Sequence of chain 1.A:
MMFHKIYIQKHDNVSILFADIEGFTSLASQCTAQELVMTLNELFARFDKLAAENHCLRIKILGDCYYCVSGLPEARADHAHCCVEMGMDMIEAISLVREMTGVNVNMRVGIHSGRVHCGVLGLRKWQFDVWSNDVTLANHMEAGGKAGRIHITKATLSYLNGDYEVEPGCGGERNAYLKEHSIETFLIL

This protein binds this small molecule.
Small molecule (SMILES): Nc1ncnc2c1ncn2[C@@H]1O[C@H](CO[P](=O)(S)OP(=O)(O)OP(=O)(O)O)[C@@H](O)[C@H]1O

Sequence of chain 1.B:
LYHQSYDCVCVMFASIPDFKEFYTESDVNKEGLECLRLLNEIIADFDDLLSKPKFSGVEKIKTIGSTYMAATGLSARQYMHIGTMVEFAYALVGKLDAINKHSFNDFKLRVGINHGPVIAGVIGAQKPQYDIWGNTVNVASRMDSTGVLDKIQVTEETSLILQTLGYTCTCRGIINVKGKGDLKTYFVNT

Binding-site contacts:
Ligand atom O2G contacts residue LYS196 of chain 1.B at 3.2 Å (salt-bridge).
Ligand atom N7 contacts residue GLY76 of chain 1.A at 3.6 Å.
Ligand atom N6 contacts residue ASP149 of chain 1.B at 2.9 Å (salt-bridge).
Ligand atom O1B contacts residue THR38 of chain 1.A at 3.3 Å (h-bond).
Ligand atom PA contacts residue MG1 of chain 1.D at 3.5 Å.
Ligand atom O3' contacts residue SER159 of chain 1.B at 3.3 Å (h-bond).
Ligand atom O3A contacts residue THR38 of chain 1.A at 3.6 Å (h-bond).
Ligand atom O2B contacts residue GLY36 of chain 1.A at 3.5 Å (h-bond).
Ligand atom O3B contacts residue MN1 of chain 1.E at 3.5 Å.
Ligand atom O2A contacts residue ARG160 of chain 1.B at 2.7 Å (salt-bridge).
Ligand atom O5' contacts residue ASP77 of chain 1.A at 3.4 Å (salt-bridge).
Ligand atom O3G contacts residue ILE34 of chain 1.A at 3.4 Å (h-bond).
Ligand atom C5' contacts residue PHE37 of chain 1.A at 3.6 Å (hydrophobic).
Ligand atom O3G contacts residue GLY36 of chain 1.A at 2.8 Å (h-bond).
Ligand atom PB contacts residue PHE37 of chain 1.A at 3.5 Å.
Ligand atom C5' contacts residue MG1 of chain 1.D at 3.2 Å.
Ligand atom S1G contacts residue MN1 of chain 1.E at 3.0 Å.
Ligand atom O1B contacts residue GLY36 of chain 1.A at 3.5 Å.
Ligand atom S1G contacts residue MG1 of chain 1.D at 2.7 Å.
Ligand atom O5' contacts residue MG1 of chain 1.D at 2.4 Å.
Ligand atom N1 contacts residue LYS69 of chain 1.B at 3.2 Å (salt-bridge).
Ligand atom PB contacts residue MN1 of chain 1.E at 3.2 Å.
Ligand atom O1A contacts residue ARG121 of chain 1.A at 3.2 Å (salt-bridge).
Ligand atom N7 contacts residue VAL155 of chain 1.B at 3.6 Å.
Ligand atom O2B contacts residue MN1 of chain 1.E at 2.2 Å.
Ligand atom C8 contacts residue ASN156 of chain 1.B at 3.2 Å.
Ligand atom N6 contacts residue ILE150 of chain 1.B at 3.1 Å (h-bond).
Ligand atom PG contacts residue MN1 of chain 1.E at 3.3 Å.
Ligand atom O2B contacts residue ILE34 of chain 1.A at 2.7 Å (h-bond).
Ligand atom O4' contacts residue ASN156 of chain 1.B at 3.0 Å (h-bond).
Ligand atom O2B contacts residue PHE37 of chain 1.A at 2.9 Å (h-bond).
Ligand atom C2 contacts residue ILE71 of chain 1.B at 3.2 Å (hydrophobic).
Ligand atom O1A contacts residue ASP33 of chain 1.A at 2.7 Å (salt-bridge).
Ligand atom O3A contacts residue MN1 of chain 1.E at 3.4 Å.
Ligand atom O1A contacts residue MN1 of chain 1.E at 2.6 Å.
Ligand atom C5' contacts residue ASP77 of chain 1.A at 3.3 Å.
Ligand atom O1B contacts residue PHE37 of chain 1.A at 3.2 Å (h-bond).
Ligand atom C5 contacts residue GLY76 of chain 1.A at 3.5 Å.
Ligand atom O2B contacts residue ASP77 of chain 1.A at 3.3 Å (salt-bridge).
Ligand atom O3G contacts residue GLU35 of chain 1.A at 3.3 Å.